Binding-site contacts:
Ligand atom C08 contacts residue MN1 of chain 1.C at 3.1 Å.
Ligand atom O17 contacts residue ASP109 of chain 1.A at 3.9 Å.
Ligand atom C08 contacts residue MN1 of chain 1.B at 2.9 Å.
Ligand atom O15 contacts residue MN1 of chain 1.C at 2.0 Å.
Ligand atom O15 contacts residue HIS61 of chain 1.A at 3.4 Å.
Ligand atom C30 contacts residue ILE58 of chain 1.A at 3.9 Å (hydrophobic).
Ligand atom C43 contacts residue TYR44 of chain 1.A at 3.8 Å (hydrophobic).
Ligand atom C49 contacts residue ILE58 of chain 1.A at 3.8 Å (hydrophobic).
Ligand atom O17 contacts residue ILE121 of chain 1.A at 2.8 Å (h-bond).
Ligand atom O17 contacts residue LYS135 of chain 1.A at 3.3 Å (salt-bridge).
Ligand atom C23 contacts residue TYR44 of chain 1.A at 3.5 Å (hydrophobic).
Ligand atom C49 contacts residue HIS61 of chain 1.A at 3.5 Å.
Ligand atom C51 contacts residue ALA57 of chain 1.A at 3.6 Å (hydrophobic).
Ligand atom C01 contacts residue MN1 of chain 1.B at 2.6 Å.
Ligand atom C02 contacts residue TYR131 of chain 1.A at 3.4 Å (hydrophobic).
Ligand atom O15 contacts residue GLU120 of chain 1.A at 3.2 Å (salt-bridge).
Ligand atom O17 contacts residue HIS61 of chain 1.A at 2.9 Å (h-bond).
Ligand atom O15 contacts residue GLU81 of chain 1.A at 3.5 Å (salt-bridge).
Ligand atom C02 contacts residue LYS135 of chain 1.A at 3.8 Å.
Ligand atom C53 contacts residue ILE58 of chain 1.A at 3.5 Å (hydrophobic).
Ligand atom F29 contacts residue LEU107 of chain 1.A at 3.8 Å.
Ligand atom O18 contacts residue MN1 of chain 1.C at 2.1 Å.
Ligand atom C31 contacts residue ILE58 of chain 1.A at 3.7 Å (hydrophobic).
Ligand atom F28 contacts residue LEU107 of chain 1.A at 3.7 Å.
Ligand atom O15 contacts residue ASP109 of chain 1.A at 2.9 Å (salt-bridge).
Ligand atom C08 contacts residue HIS61 of chain 1.A at 3.8 Å.
Ligand atom C43 contacts residue ALA40 of chain 1.A at 3.8 Å (hydrophobic).
Ligand atom C01 contacts residue LYS135 of chain 1.A at 3.4 Å.
Ligand atom C08 contacts residue GLU120 of chain 1.A at 3.5 Å.
Ligand atom O15 contacts residue MN1 of chain 1.B at 2.4 Å.
Ligand atom C07 contacts residue MN1 of chain 1.C at 3.6 Å.
Ligand atom O17 contacts residue GLU120 of chain 1.A at 2.6 Å (salt-bridge).
Ligand atom C47 contacts residue ILE58 of chain 1.A at 3.9 Å (hydrophobic).
Ligand atom C01 contacts residue GLU120 of chain 1.A at 3.3 Å.
Ligand atom C14 contacts residue MN1 of chain 1.C at 3.1 Å.
Ligand atom F28 contacts residue TYR44 of chain 1.A at 3.8 Å.
Ligand atom O18 contacts residue GLU81 of chain 1.A at 3.1 Å (salt-bridge).
Ligand atom C01 contacts residue HIS61 of chain 1.A at 3.5 Å.
Ligand atom C51 contacts residue ILE58 of chain 1.A at 3.6 Å (hydrophobic).
Ligand atom O17 contacts residue MN1 of chain 1.B at 1.9 Å.

Sequence of chain 1.A:
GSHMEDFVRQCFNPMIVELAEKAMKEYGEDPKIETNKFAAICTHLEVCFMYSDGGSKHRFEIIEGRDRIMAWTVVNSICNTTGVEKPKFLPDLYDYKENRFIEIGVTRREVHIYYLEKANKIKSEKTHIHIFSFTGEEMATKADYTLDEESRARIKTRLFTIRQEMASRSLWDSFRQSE

A small-molecule ligand and the protein it binds are described below.
Small molecule (SMILES): C[C@@H](N1CN([C@H]2c3ccccc3CSc3ccccc32)n2ccc(=O)c(O)c2C1=O)C(F)(F)F